Sequence of chain 1.C:
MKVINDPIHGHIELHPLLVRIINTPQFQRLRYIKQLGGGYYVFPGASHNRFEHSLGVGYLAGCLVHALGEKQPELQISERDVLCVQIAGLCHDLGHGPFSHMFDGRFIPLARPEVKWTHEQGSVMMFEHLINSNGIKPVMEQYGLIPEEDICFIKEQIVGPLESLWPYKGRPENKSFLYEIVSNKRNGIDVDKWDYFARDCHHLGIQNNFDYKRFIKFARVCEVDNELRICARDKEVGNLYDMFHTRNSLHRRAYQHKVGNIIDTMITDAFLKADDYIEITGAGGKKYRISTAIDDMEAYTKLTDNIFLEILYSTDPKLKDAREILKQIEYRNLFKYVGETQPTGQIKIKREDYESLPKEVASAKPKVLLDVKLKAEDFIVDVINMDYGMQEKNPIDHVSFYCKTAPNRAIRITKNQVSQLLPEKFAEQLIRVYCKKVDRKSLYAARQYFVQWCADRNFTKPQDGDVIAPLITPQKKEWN

Binding-site contacts:
Ligand atom N2 contacts residue LEU44 of chain 1.C at 3.3 Å (h-bond).
Ligand atom O4' contacts residue HIS109 of chain 1.C at 3.3 Å.
Ligand atom O1A contacts residue MG1 of chain 1.IA at 1.9 Å.
Ligand atom O3G contacts residue MG1 of chain 1.JA at 2.2 Å.
Ligand atom O2A contacts residue ASP205 of chain 1.C at 3.2 Å (salt-bridge).
Ligand atom O1G contacts residue TYR209 of chain 1.C at 2.4 Å (h-bond).
Ligand atom N2 contacts residue TYR268 of chain 1.C at 3.5 Å (h-bond).
Ligand atom O3' contacts residue ASP213 of chain 1.C at 2.6 Å (salt-bridge).
Ligand atom C3' contacts residue ASP213 of chain 1.C at 3.5 Å.
Ligand atom PA contacts residue MG1 of chain 1.IA at 3.3 Å.
Ligand atom O2A contacts residue FE1 of chain 1.HA at 2.3 Å.
Ligand atom PA contacts residue FE1 of chain 1.HA at 3.1 Å.
Ligand atom O2A contacts residue HIS61 of chain 1.C at 3.3 Å (h-bond).
Ligand atom O2B contacts residue MG1 of chain 1.JA at 2.2 Å.
Ligand atom O1A contacts residue ASP101 of chain 1.C at 2.5 Å (salt-bridge).
Ligand atom O5' contacts residue HIS109 of chain 1.C at 2.8 Å (h-bond).
Ligand atom PA contacts residue ASP205 of chain 1.C at 3.2 Å.
Ligand atom N1 contacts residue TYR268 of chain 1.C at 3.2 Å (h-bond).
Ligand atom O1A contacts residue FE1 of chain 1.HA at 3.2 Å.
Ligand atom O2G contacts residue ARG260 of chain 1.C at 3.4 Å (salt-bridge).
Ligand atom O2A contacts residue ARG58 of chain 1.C at 2.7 Å (salt-bridge).
Ligand atom C8 contacts residue HIS109 of chain 1.C at 3.2 Å.
Ligand atom O6 contacts residue GLN269 of chain 1.C at 2.6 Å (h-bond).
Ligand atom O4' contacts residue ARG58 of chain 1.C at 2.9 Å (salt-bridge).
Ligand atom O1G contacts residue LYS206 of chain 1.C at 3.5 Å.
Ligand atom O1A contacts residue ASP205 of chain 1.C at 3.5 Å (salt-bridge).
Ligand atom O1B contacts residue HIS109 of chain 1.C at 3.3 Å (h-bond).
Ligand atom C3' contacts residue TYR209 of chain 1.C at 3.5 Å (hydrophobic).
Ligand atom O2B contacts residue ASP205 of chain 1.C at 3.4 Å (salt-bridge).
Ligand atom O1G contacts residue ARG260 of chain 1.C at 2.7 Å (salt-bridge).
Ligand atom C4' contacts residue ARG58 of chain 1.C at 3.4 Å.
Ligand atom O3' contacts residue GLN43 of chain 1.C at 3.2 Å (h-bond).
Ligand atom C6 contacts residue GLN269 of chain 1.C at 3.3 Å.
Ligand atom N3A contacts residue ASP205 of chain 1.C at 2.3 Å (salt-bridge).
Ligand atom O2A contacts residue ASP101 of chain 1.C at 3.0 Å (salt-bridge).
Ligand atom O3G contacts residue LYS206 of chain 1.C at 2.6 Å (salt-bridge).
Ligand atom O1A contacts residue HIS127 of chain 1.C at 2.4 Å (h-bond).
Ligand atom PA contacts residue ASP101 of chain 1.C at 3.5 Å.
Ligand atom PB contacts residue ASP205 of chain 1.C at 3.4 Å.
Ligand atom PB contacts residue MG1 of chain 1.JA at 3.5 Å.

This small molecule binds to this protein.
Small molecule (SMILES): Nc1nc2c(ncn2[C@H]2C[C@H](O)[C@@H](CO[P](=O)(O)N[P](=O)(O)OP(=O)(O)O)O2)c(=O)[nH]1